Sequence of chain 1.D:
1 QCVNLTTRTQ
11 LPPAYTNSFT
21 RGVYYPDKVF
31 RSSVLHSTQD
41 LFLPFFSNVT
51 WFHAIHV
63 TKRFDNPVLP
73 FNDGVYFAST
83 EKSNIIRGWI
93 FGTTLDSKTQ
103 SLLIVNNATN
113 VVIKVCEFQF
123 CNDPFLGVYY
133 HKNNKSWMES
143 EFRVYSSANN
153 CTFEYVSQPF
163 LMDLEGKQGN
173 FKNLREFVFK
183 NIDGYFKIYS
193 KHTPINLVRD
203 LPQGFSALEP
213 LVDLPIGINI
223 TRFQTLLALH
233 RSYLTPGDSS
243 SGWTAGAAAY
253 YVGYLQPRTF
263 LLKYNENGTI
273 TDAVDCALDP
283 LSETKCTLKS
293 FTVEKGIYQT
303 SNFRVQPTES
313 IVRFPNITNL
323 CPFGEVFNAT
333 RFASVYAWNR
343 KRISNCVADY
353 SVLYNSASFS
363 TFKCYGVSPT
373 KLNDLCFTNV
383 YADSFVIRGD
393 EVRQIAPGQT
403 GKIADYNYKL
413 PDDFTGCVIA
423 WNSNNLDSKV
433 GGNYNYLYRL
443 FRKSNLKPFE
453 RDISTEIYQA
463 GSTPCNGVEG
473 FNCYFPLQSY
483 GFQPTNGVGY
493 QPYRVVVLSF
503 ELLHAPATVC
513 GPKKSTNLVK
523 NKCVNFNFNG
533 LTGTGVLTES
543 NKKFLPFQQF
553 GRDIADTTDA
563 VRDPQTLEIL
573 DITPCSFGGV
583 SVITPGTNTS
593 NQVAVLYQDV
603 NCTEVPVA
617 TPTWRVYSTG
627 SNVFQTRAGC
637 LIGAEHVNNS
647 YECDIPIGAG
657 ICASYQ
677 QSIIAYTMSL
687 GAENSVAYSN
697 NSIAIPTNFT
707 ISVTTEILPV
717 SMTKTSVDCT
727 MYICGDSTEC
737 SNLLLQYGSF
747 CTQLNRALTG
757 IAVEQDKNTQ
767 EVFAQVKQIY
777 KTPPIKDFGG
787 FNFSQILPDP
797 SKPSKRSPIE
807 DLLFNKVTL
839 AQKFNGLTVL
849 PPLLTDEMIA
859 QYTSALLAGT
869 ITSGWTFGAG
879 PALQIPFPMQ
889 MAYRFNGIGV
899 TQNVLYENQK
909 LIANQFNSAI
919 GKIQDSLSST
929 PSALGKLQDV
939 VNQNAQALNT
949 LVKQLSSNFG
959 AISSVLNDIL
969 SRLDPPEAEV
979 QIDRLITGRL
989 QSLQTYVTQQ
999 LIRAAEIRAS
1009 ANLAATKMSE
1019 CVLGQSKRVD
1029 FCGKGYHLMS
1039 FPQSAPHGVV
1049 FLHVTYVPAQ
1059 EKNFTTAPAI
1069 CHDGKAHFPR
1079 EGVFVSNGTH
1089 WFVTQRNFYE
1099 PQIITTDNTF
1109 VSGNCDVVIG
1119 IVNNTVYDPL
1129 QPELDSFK

A small-molecule ligand and the protein it binds are described below.
Small molecule (SMILES): CC(=O)N[C@H]1[C@H](O[C@H]2[C@H](O)[C@@H](NC(C)=O)CO[C@@H]2CO)O[C@H](CO)[C@@H](O)[C@@H]1O

Binding-site contacts:
Ligand atom C2 contacts residue ASN704 of chain 1.D at 2.4 Å.
Ligand atom C8 contacts residue ASN704 of chain 1.D at 4.0 Å.
Ligand atom O7 contacts residue GLN1058 of chain 1.D at 3.9 Å.
Ligand atom O5 contacts residue PHE705 of chain 1.D at 4.5 Å.
Ligand atom C5 contacts residue ASN704 of chain 1.D at 3.7 Å.
Ligand atom C1 contacts residue ASN704 of chain 1.D at 1.4 Å.
Ligand atom O5 contacts residue ASN704 of chain 1.D at 2.4 Å (h-bond).
Ligand atom N2 contacts residue ASN704 of chain 1.D at 2.9 Å (h-bond).
Ligand atom C1 contacts residue GLN1058 of chain 1.D at 4.1 Å.
Ligand atom O7 contacts residue ASN704 of chain 1.D at 4.1 Å.
Ligand atom C3 contacts residue LEU909 of chain 1.D at 4.3 Å (hydrophobic).
Ligand atom C7 contacts residue GLN1058 of chain 1.D at 4.5 Å.
Ligand atom C3 contacts residue ASN704 of chain 1.D at 3.8 Å.
Ligand atom C7 contacts residue ASN704 of chain 1.D at 3.7 Å.
Ligand atom C4 contacts residue ASN704 of chain 1.D at 4.2 Å.
Ligand atom C2 contacts residue GLN1058 of chain 1.D at 4.3 Å.
Ligand atom O5 contacts residue GLN1058 of chain 1.D at 4.2 Å.